Binding-site contacts:
Ligand atom O7 contacts residue ASN269 of chain 1.A at 3.3 Å (h-bond).
Ligand atom C1 contacts residue GLN286 of chain 1.A at 4.5 Å.
Ligand atom C8 contacts residue SER267 of chain 1.A at 3.1 Å.
Ligand atom O6 contacts residue GLN286 of chain 1.A at 3.0 Å (h-bond).
Ligand atom C8 contacts residue ALA268 of chain 1.A at 3.7 Å (hydrophobic).
Ligand atom C2 contacts residue ASN269 of chain 1.A at 2.5 Å.
Ligand atom C5 contacts residue ASN269 of chain 1.A at 3.6 Å.
Ligand atom N2 contacts residue ASN269 of chain 1.A at 3.0 Å (h-bond).
Ligand atom O5 contacts residue ASN269 of chain 1.A at 2.3 Å (h-bond).
Ligand atom O5 contacts residue GLN286 of chain 1.A at 4.0 Å.
Ligand atom C7 contacts residue ASN269 of chain 1.A at 3.4 Å.
Ligand atom C3 contacts residue ASN269 of chain 1.A at 3.8 Å.
Ligand atom O6 contacts residue ASN269 of chain 1.A at 4.4 Å.
Ligand atom C7 contacts residue SER267 of chain 1.A at 4.4 Å.
Ligand atom C1 contacts residue ASN269 of chain 1.A at 1.4 Å.
Ligand atom C5 contacts residue GLN286 of chain 1.A at 3.6 Å.
Ligand atom C7 contacts residue ALA268 of chain 1.A at 4.2 Å (hydrophobic).
Ligand atom C4 contacts residue ASN269 of chain 1.A at 4.2 Å.
Ligand atom C6 contacts residue GLN286 of chain 1.A at 3.9 Å.

This small molecule binds to this protein.
Small molecule (SMILES): CC(=O)N[C@@H]1[C@@H](O)[C@H](O)[C@@H](CO)O[C@H]1O

Sequence of chain 1.A:
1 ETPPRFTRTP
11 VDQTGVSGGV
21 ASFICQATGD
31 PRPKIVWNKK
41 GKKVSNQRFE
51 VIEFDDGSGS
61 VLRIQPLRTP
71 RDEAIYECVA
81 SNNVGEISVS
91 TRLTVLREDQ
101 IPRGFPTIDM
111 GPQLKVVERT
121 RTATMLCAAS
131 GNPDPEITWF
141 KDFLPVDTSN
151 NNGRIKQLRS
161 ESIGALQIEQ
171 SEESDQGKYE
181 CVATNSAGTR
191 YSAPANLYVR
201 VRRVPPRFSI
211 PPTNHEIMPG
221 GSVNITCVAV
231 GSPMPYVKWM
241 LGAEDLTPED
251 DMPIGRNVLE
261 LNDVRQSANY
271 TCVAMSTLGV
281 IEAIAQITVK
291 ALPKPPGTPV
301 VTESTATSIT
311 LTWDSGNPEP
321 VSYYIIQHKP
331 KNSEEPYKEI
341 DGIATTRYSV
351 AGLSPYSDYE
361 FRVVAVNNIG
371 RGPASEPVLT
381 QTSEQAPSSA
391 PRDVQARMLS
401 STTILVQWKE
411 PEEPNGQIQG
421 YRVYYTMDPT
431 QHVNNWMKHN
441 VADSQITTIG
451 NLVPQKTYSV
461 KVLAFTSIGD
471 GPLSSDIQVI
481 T